Sequence of chain 1.E:
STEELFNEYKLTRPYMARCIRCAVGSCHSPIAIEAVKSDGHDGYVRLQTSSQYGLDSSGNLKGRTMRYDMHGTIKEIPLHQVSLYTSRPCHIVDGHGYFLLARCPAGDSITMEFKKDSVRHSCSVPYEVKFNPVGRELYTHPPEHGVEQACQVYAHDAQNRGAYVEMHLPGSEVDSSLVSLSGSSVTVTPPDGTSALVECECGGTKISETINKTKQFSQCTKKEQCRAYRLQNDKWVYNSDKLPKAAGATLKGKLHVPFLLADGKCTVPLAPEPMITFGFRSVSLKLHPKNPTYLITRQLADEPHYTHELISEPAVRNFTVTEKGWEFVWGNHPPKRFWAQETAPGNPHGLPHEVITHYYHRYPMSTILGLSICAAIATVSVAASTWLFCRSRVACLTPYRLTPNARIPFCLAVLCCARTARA

This small molecule binds to this protein.
Small molecule (SMILES): CC(=O)N[C@@H]1[C@@H](O)[C@H](O)[C@@H](CO)O[C@H]1O

Binding-site contacts:
Ligand atom C5 contacts residue SER284 of chain 1.E at 4.5 Å.
Ligand atom C6 contacts residue SER284 of chain 1.E at 3.2 Å.
Ligand atom O6 contacts residue SER284 of chain 1.E at 2.9 Å (h-bond).
Ligand atom O4 contacts residue ASN318 of chain 1.E at 4.4 Å.
Ligand atom C6 contacts residue ASN318 of chain 1.E at 3.3 Å.
Ligand atom O5 contacts residue SER284 of chain 1.E at 4.4 Å.
Ligand atom O6 contacts residue ASN318 of chain 1.E at 3.3 Å.